Sequence of chain 2.A:
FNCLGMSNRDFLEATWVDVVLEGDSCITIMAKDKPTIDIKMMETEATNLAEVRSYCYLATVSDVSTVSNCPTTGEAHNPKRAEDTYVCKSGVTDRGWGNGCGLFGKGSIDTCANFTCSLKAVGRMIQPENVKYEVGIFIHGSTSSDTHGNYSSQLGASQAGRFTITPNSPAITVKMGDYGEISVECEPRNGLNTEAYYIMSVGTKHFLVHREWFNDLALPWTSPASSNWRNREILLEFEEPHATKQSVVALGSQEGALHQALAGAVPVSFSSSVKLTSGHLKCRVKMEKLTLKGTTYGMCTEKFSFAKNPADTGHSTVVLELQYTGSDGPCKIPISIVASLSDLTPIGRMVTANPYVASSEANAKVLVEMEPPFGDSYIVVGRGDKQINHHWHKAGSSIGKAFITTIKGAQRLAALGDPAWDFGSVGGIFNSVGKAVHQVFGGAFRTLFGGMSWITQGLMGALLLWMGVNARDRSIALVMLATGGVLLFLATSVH

The small molecule below binds the protein below.
Small molecule (SMILES): CC(=O)N[C@@H]1[C@@H](O)[C@H](O)[C@@H](CO)O[C@H]1O

Binding-site contacts:
Ligand atom C7 contacts residue ASP67 of chain 2.A at 3.3 Å.
Ligand atom O7 contacts residue TYR90 of chain 2.A at 3.8 Å.
Ligand atom C1 contacts residue THR89 of chain 2.A at 4.2 Å.
Ligand atom O6 contacts residue THR120 of chain 2.A at 3.1 Å (h-bond).
Ligand atom O7 contacts residue ASP67 of chain 2.A at 2.8 Å (salt-bridge).
Ligand atom N2 contacts residue TYR90 of chain 2.A at 4.2 Å.
Ligand atom C8 contacts residue SER66 of chain 2.A at 3.3 Å.
Ligand atom C7 contacts residue TYR90 of chain 2.A at 4.2 Å (hydrophobic).
Ligand atom C6 contacts residue THR120 of chain 2.A at 3.4 Å.
Ligand atom N2 contacts residue ASN118 of chain 2.A at 2.9 Å (h-bond).
Ligand atom C6 contacts residue PHE119 of chain 2.A at 4.2 Å (hydrophobic).
Ligand atom O5 contacts residue THR120 of chain 2.A at 3.2 Å (h-bond).
Ligand atom C8 contacts residue ASN118 of chain 2.A at 3.6 Å.
Ligand atom O5 contacts residue PHE119 of chain 2.A at 4.1 Å.
Ligand atom C5 contacts residue THR120 of chain 2.A at 4.0 Å.
Ligand atom O7 contacts residue ASN118 of chain 2.A at 4.3 Å.
Ligand atom O6 contacts residue THR89 of chain 2.A at 4.0 Å.
Ligand atom O5 contacts residue ASN118 of chain 2.A at 2.4 Å (h-bond).
Ligand atom O5 contacts residue THR89 of chain 2.A at 4.5 Å.
Ligand atom C1 contacts residue THR120 of chain 2.A at 4.4 Å.
Ligand atom O6 contacts residue PHE119 of chain 2.A at 3.0 Å (h-bond).
Ligand atom C1 contacts residue ASN118 of chain 2.A at 1.4 Å.
Ligand atom C3 contacts residue ASN118 of chain 2.A at 3.8 Å.
Ligand atom C8 contacts residue ASP67 of chain 2.A at 3.3 Å.
Ligand atom N2 contacts residue ASP67 of chain 2.A at 4.5 Å.
Ligand atom C7 contacts residue ASN118 of chain 2.A at 3.4 Å.
Ligand atom C5 contacts residue ASN118 of chain 2.A at 3.6 Å.
Ligand atom C5 contacts residue THR89 of chain 2.A at 4.5 Å.
Ligand atom C4 contacts residue ASN118 of chain 2.A at 4.2 Å.
Ligand atom C2 contacts residue ASN118 of chain 2.A at 2.4 Å.